Sequence of chain 1.A:
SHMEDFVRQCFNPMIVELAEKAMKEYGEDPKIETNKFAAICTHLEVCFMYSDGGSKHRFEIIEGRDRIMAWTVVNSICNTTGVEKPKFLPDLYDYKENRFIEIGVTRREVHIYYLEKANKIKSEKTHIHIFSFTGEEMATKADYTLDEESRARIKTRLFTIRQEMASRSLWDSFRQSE

The small molecule below binds the protein below.
Small molecule (SMILES): O=C1NCCc2cccc(c2)OC/C=C\COc2cccc(c2)-c2nc1c(O)c(=O)[nH]2

Binding-site contacts:
Ligand atom O5 contacts residue MN1 of chain 1.B at 2.5 Å.
Ligand atom C8 contacts residue GLU46 of chain 1.A at 3.6 Å.
Ligand atom O4 contacts residue MN1 of chain 1.C at 2.7 Å.
Ligand atom C7 contacts residue TYR44 of chain 1.A at 3.4 Å (hydrophobic).
Ligand atom C5 contacts residue TYR44 of chain 1.A at 3.6 Å (hydrophobic).
Ligand atom C8 contacts residue ILE58 of chain 1.A at 3.7 Å (hydrophobic).
Ligand atom O5 contacts residue HIS61 of chain 1.A at 3.8 Å.
Ligand atom C22 contacts residue MN1 of chain 1.B at 3.0 Å.
Ligand atom O4 contacts residue GLU120 of chain 1.A at 2.9 Å (salt-bridge).
Ligand atom C1 contacts residue MN1 of chain 1.C at 2.8 Å.
Ligand atom O5 contacts residue TYR131 of chain 1.A at 3.6 Å (h-bond).
Ligand atom O5 contacts residue ILE121 of chain 1.A at 3.3 Å (h-bond).
Ligand atom C8 contacts residue ALA40 of chain 1.A at 3.6 Å (hydrophobic).
Ligand atom O1 contacts residue MN1 of chain 1.C at 2.0 Å.
Ligand atom C23 contacts residue MN1 of chain 1.B at 3.0 Å.
Ligand atom C22 contacts residue MN1 of chain 1.C at 3.5 Å.
Ligand atom O5 contacts residue GLU120 of chain 1.A at 3.8 Å.
Ligand atom O4 contacts residue MN1 of chain 1.B at 2.2 Å.
Ligand atom C1 contacts residue GLU81 of chain 1.A at 3.6 Å.
Ligand atom C15 contacts residue LYS54 of chain 1.A at 3.6 Å.
Ligand atom O4 contacts residue HIS61 of chain 1.A at 3.6 Å.
Ligand atom O1 contacts residue GLU81 of chain 1.A at 3.3 Å (salt-bridge).
Ligand atom O5 contacts residue LYS135 of chain 1.A at 2.7 Å (salt-bridge).
Ligand atom C14 contacts residue ALA57 of chain 1.A at 3.6 Å (hydrophobic).
Ligand atom O4 contacts residue ASP109 of chain 1.A at 3.4 Å (salt-bridge).
Ligand atom C6 contacts residue TYR44 of chain 1.A at 3.4 Å (hydrophobic).
Ligand atom N1 contacts residue MN1 of chain 1.C at 3.8 Å.
Ligand atom C23 contacts residue HIS61 of chain 1.A at 3.8 Å.
Ligand atom O3 contacts residue TYR44 of chain 1.A at 3.4 Å.
Ligand atom C10 contacts residue MN1 of chain 1.C at 3.6 Å.
Ligand atom C9 contacts residue ILE58 of chain 1.A at 3.5 Å (hydrophobic).
Ligand atom C7 contacts residue GLU46 of chain 1.A at 3.4 Å.
Ligand atom C22 contacts residue HIS61 of chain 1.A at 3.6 Å.
Ligand atom C23 contacts residue LYS135 of chain 1.A at 3.7 Å.
Ligand atom C9 contacts residue ALA40 of chain 1.A at 3.5 Å (hydrophobic).
Ligand atom C8 contacts residue TYR44 of chain 1.A at 3.8 Å (hydrophobic).
Ligand atom C4 contacts residue TYR44 of chain 1.A at 3.6 Å (hydrophobic).
Ligand atom O2 contacts residue LYS54 of chain 1.A at 3.3 Å.
Ligand atom C9 contacts residue TYR44 of chain 1.A at 3.7 Å (hydrophobic).
Ligand atom N1 contacts residue GLU81 of chain 1.A at 3.6 Å (salt-bridge).